Sequence of chain 28.B:
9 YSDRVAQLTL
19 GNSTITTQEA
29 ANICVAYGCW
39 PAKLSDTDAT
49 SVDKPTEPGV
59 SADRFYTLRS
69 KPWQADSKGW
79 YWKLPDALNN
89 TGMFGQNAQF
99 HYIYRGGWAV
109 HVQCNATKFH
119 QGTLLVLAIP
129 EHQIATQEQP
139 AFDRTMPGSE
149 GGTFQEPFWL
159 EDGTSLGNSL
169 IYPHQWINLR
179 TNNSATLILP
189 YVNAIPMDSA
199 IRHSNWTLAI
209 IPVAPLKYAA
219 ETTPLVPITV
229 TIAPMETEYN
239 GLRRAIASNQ

Binding-site contacts:
Ligand atom N7 contacts residue TRP38 of chain 28.B at 4.2 Å.
Ligand atom C6 contacts residue TRP38 of chain 28.B at 3.6 Å (hydrophobic).
Ligand atom C1' contacts residue TRP38 of chain 28.B at 4.0 Å (hydrophobic).
Ligand atom N9 contacts residue TRP38 of chain 28.B at 3.7 Å.
Ligand atom N6 contacts residue TRP38 of chain 28.B at 4.0 Å.
Ligand atom N6 contacts residue VAL30 of chain 15.A at 4.3 Å.
Ligand atom C2 contacts residue TRP38 of chain 28.B at 3.1 Å (hydrophobic).
Ligand atom N3 contacts residue TRP38 of chain 28.B at 3.2 Å.
Ligand atom O2' contacts residue HIS28 of chain 15.A at 3.2 Å (h-bond).
Ligand atom O2' contacts residue TRP38 of chain 28.B at 4.2 Å.
Ligand atom C5 contacts residue TRP38 of chain 28.B at 3.7 Å (hydrophobic).
Ligand atom N1 contacts residue TRP38 of chain 28.B at 3.3 Å.
Ligand atom C4 contacts residue TRP38 of chain 28.B at 3.5 Å (hydrophobic).
Ligand atom C8 contacts residue TRP38 of chain 28.B at 4.3 Å (hydrophobic).

Sequence of chain 15.A:
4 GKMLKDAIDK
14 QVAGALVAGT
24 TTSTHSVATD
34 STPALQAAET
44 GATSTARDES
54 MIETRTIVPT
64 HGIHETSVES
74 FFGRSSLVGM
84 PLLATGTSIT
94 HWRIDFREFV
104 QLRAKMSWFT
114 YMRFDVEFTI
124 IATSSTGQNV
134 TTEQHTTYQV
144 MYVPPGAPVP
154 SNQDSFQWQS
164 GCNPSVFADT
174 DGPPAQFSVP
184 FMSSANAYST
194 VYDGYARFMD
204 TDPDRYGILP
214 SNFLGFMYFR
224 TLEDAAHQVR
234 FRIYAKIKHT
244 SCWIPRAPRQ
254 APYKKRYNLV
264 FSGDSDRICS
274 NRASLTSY

A small-molecule ligand and the protein it binds are described below.
Small molecule (SMILES): Nc1ncnc2c1ncn2[C@@H]1O[C@H](COP(=O)=O)[C@@H](O[P](=O)(O)OC[C@H]2O[C@@H](n3ccc(=O)[nH]c3=O)[C@H](O)[C@@H]2O)[C@H]1O